Binding-site contacts:
Ligand atom C14 contacts residue LYS64 of chain 1.B at 3.5 Å.
Ligand atom C6 contacts residue VAL52 of chain 1.B at 3.8 Å (hydrophobic).
Ligand atom O23 contacts residue ASP175 of chain 1.B at 3.0 Å (salt-bridge).
Ligand atom C6 contacts residue PHE176 of chain 1.B at 3.6 Å (hydrophobic).
Ligand atom C9 contacts residue TRP112 of chain 1.B at 3.5 Å (hydrophobic).
Ligand atom C15 contacts residue LYS64 of chain 1.B at 3.4 Å.
Ligand atom N34 contacts residue ASP175 of chain 1.B at 3.7 Å.
Ligand atom C28 contacts residue GLU82 of chain 1.B at 3.3 Å.
Ligand atom C19 contacts residue ALA62 of chain 1.B at 3.7 Å (hydrophobic).
Ligand atom C24 contacts residue ASP175 of chain 1.B at 3.6 Å.
Ligand atom N20 contacts residue ASP175 of chain 1.B at 3.5 Å (salt-bridge).
Ligand atom C21 contacts residue ASP175 of chain 1.B at 3.4 Å.
Ligand atom N20 contacts residue GLU82 of chain 1.B at 3.3 Å (salt-bridge).
Ligand atom N10 contacts residue TRP112 of chain 1.B at 3.5 Å.
Ligand atom C15 contacts residue THR110 of chain 1.B at 3.8 Å.
Ligand atom C2 contacts residue ALA62 of chain 1.B at 3.8 Å (hydrophobic).
Ligand atom N8 contacts residue TRP112 of chain 1.B at 3.6 Å.
Ligand atom N12 contacts residue PHE176 of chain 1.B at 3.6 Å.
Ligand atom C17 contacts residue GLU82 of chain 1.B at 3.8 Å.
Ligand atom O11 contacts residue ILE44 of chain 1.B at 3.7 Å.
Ligand atom N10 contacts residue CYS113 of chain 1.B at 3.0 Å (h-bond).
Ligand atom C3 contacts residue GLN111 of chain 1.B at 3.5 Å.
Ligand atom C22 contacts residue ASP175 of chain 1.B at 3.6 Å.
Ligand atom C5 contacts residue PHE176 of chain 1.B at 3.5 Å (hydrophobic).
Ligand atom N34 contacts residue HIS155 of chain 1.B at 3.4 Å (h-bond).
Ligand atom C33 contacts residue TRP112 of chain 1.B at 3.6 Å (hydrophobic).
Ligand atom C19 contacts residue VAL63 of chain 1.B at 3.8 Å (hydrophobic).
Ligand atom C4 contacts residue ALA62 of chain 1.B at 3.6 Å (hydrophobic).
Ligand atom C16 contacts residue LYS64 of chain 1.B at 3.8 Å.
Ligand atom C16 contacts residue GLU82 of chain 1.B at 3.7 Å.
Ligand atom C18 contacts residue ASP175 of chain 1.B at 3.6 Å.
Ligand atom C3 contacts residue ALA62 of chain 1.B at 3.3 Å (hydrophobic).
Ligand atom C4 contacts residue THR110 of chain 1.B at 3.4 Å.
Ligand atom O23 contacts residue GLY174 of chain 1.B at 3.7 Å.
Ligand atom N34 contacts residue GLY174 of chain 1.B at 3.3 Å.
Ligand atom C19 contacts residue LYS64 of chain 1.B at 3.5 Å.
Ligand atom O23 contacts residue LEU95 of chain 1.B at 3.2 Å.
Ligand atom C9 contacts residue CYS113 of chain 1.B at 3.2 Å (hydrophobic).
Ligand atom C27 contacts residue GLU82 of chain 1.B at 3.7 Å.
Ligand atom C3 contacts residue THR110 of chain 1.B at 3.7 Å.

Sequence of chain 1.B:
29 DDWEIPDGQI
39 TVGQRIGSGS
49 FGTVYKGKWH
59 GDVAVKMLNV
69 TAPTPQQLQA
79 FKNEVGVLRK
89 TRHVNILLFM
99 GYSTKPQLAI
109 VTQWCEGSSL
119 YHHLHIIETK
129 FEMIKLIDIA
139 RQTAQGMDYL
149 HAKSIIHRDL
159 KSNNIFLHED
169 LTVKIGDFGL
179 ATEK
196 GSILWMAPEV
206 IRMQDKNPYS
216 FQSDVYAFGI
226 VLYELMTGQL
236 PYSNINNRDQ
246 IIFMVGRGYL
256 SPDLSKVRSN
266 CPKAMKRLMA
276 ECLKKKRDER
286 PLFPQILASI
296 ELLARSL

The small molecule below binds the protein below.
Small molecule (SMILES): Cc1ccc(NC(=O)c2cccc(C(C)(C)C#N)c2)cc1Nc1ccc2ncn(C)c(=O)c2c1